Sequence of chain 3.A:
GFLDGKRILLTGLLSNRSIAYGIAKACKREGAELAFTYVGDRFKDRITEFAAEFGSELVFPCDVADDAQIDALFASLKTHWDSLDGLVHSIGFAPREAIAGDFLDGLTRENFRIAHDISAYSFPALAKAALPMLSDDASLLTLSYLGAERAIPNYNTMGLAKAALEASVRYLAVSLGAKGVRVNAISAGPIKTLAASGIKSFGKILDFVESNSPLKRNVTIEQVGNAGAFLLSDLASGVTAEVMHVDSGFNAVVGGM

Binding-site contacts:
Ligand atom CAL contacts residue NAI1 of chain 3.B at 3.5 Å.
Ligand atom CAO contacts residue ALA95 of chain 3.A at 3.9 Å (hydrophobic).
Ligand atom CAN contacts residue ILE100 of chain 3.A at 3.6 Å (hydrophobic).
Ligand atom CAV contacts residue TYR156 of chain 3.A at 3.7 Å (hydrophobic).
Ligand atom OAA contacts residue TYR156 of chain 3.A at 2.6 Å (h-bond).
Ligand atom CAR contacts residue PHE203 of chain 3.A at 3.4 Å (hydrophobic).
Ligand atom CAU contacts residue ILE206 of chain 3.A at 3.5 Å (hydrophobic).
Ligand atom CAW contacts residue ASN155 of chain 3.A at 3.5 Å.
Ligand atom CAN contacts residue MET159 of chain 3.A at 3.7 Å (hydrophobic).
Ligand atom NAM contacts residue NAI1 of chain 3.B at 3.2 Å.
Ligand atom CAG contacts residue GLY93 of chain 3.A at 3.6 Å.
Ligand atom CAQ contacts residue TYR146 of chain 3.A at 3.9 Å (hydrophobic).
Ligand atom CAG contacts residue NAI1 of chain 3.B at 3.7 Å.
Ligand atom CAF contacts residue GLY93 of chain 3.A at 3.8 Å.
Ligand atom CAV contacts residue ILE206 of chain 3.A at 3.8 Å (hydrophobic).
Ligand atom CAO contacts residue ILE200 of chain 3.A at 4.0 Å (hydrophobic).
Ligand atom CAH contacts residue TYR146 of chain 3.A at 3.9 Å (hydrophobic).
Ligand atom CAW contacts residue TYR156 of chain 3.A at 3.3 Å (hydrophobic).
Ligand atom OAA contacts residue NAI1 of chain 3.B at 2.7 Å (h-bond).
Ligand atom CAH contacts residue TYR156 of chain 3.A at 3.6 Å (hydrophobic).
Ligand atom NAP contacts residue ALA95 of chain 3.A at 3.2 Å (h-bond).
Ligand atom OAD contacts residue NAI1 of chain 3.B at 2.9 Å (h-bond).
Ligand atom CAI contacts residue NAI1 of chain 3.B at 3.6 Å.
Ligand atom CAV contacts residue PRO154 of chain 3.A at 3.6 Å (hydrophobic).
Ligand atom CAJ contacts residue MET159 of chain 3.A at 3.9 Å (hydrophobic).
Ligand atom CAW contacts residue PRO154 of chain 3.A at 3.3 Å (hydrophobic).
Ligand atom OAA contacts residue LYS163 of chain 3.A at 4.0 Å.
Ligand atom CAK contacts residue PHE94 of chain 3.A at 4.0 Å (hydrophobic).
Ligand atom NAP contacts residue ILE100 of chain 3.A at 3.7 Å.
Ligand atom CAQ contacts residue NAI1 of chain 3.B at 3.4 Å.
Ligand atom CAE contacts residue NAI1 of chain 3.B at 3.8 Å.
Ligand atom CAK contacts residue GLY93 of chain 3.A at 3.5 Å.
Ligand atom CAH contacts residue NAI1 of chain 3.B at 3.6 Å.
Ligand atom NAP contacts residue PHE94 of chain 3.A at 3.8 Å.
Ligand atom CAB contacts residue NAI1 of chain 3.B at 3.4 Å.
Ligand atom CAS contacts residue TYR146 of chain 3.A at 3.7 Å (hydrophobic).
Ligand atom CAR contacts residue NAI1 of chain 3.B at 3.2 Å.
Ligand atom CAT contacts residue TYR146 of chain 3.A at 4.0 Å (hydrophobic).
Ligand atom CAB contacts residue TYR156 of chain 3.A at 3.5 Å (hydrophobic).
Ligand atom CAC contacts residue NAI1 of chain 3.B at 3.5 Å.

The protein below binds the small molecule below.
Small molecule (SMILES): CCCCCCc1cc(=O)c(Oc2ccc(N)cc2C)cn1C